Sequence of chain 1.E:
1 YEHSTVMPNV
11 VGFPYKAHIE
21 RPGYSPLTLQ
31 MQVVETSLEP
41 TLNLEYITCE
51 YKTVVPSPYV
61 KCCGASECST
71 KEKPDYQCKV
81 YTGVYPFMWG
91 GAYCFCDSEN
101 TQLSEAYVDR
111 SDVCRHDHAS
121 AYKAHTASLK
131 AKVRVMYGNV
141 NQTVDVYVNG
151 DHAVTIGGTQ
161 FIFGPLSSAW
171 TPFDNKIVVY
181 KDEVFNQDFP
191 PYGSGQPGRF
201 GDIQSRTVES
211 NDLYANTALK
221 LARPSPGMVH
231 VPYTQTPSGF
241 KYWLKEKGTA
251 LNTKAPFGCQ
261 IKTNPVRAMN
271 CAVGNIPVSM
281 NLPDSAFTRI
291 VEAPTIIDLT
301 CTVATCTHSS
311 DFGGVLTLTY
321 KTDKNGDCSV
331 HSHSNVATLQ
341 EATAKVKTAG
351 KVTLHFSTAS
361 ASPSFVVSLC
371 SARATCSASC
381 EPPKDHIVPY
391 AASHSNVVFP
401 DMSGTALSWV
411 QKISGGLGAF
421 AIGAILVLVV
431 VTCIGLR

Binding-site contacts:
Ligand atom C8 contacts residue ASP261 of chain 1.D at 3.6 Å.
Ligand atom C2 contacts residue ASN262 of chain 1.D at 2.4 Å.
Ligand atom O7 contacts residue ASP261 of chain 1.D at 3.9 Å.
Ligand atom N2 contacts residue HIS116 of chain 1.E at 3.6 Å (h-bond).
Ligand atom C3 contacts residue HIS116 of chain 1.E at 4.1 Å.
Ligand atom C8 contacts residue LEU260 of chain 1.D at 3.4 Å (hydrophobic).
Ligand atom C7 contacts residue ASP261 of chain 1.D at 4.2 Å.
Ligand atom O7 contacts residue HIS116 of chain 1.E at 4.3 Å.
Ligand atom O7 contacts residue ASN262 of chain 1.D at 3.5 Å (h-bond).
Ligand atom C4 contacts residue ASN262 of chain 1.D at 4.2 Å.
Ligand atom C8 contacts residue ASN262 of chain 1.D at 4.0 Å.
Ligand atom C7 contacts residue ASN262 of chain 1.D at 3.4 Å.
Ligand atom O3 contacts residue HIS116 of chain 1.E at 3.2 Å (h-bond).
Ligand atom C2 contacts residue HIS116 of chain 1.E at 4.4 Å.
Ligand atom O7 contacts residue LEU260 of chain 1.D at 4.3 Å.
Ligand atom C5 contacts residue ASN262 of chain 1.D at 3.7 Å.
Ligand atom N2 contacts residue ASN262 of chain 1.D at 2.9 Å (h-bond).
Ligand atom C3 contacts residue ASN262 of chain 1.D at 3.8 Å.
Ligand atom C7 contacts residue HIS116 of chain 1.E at 3.6 Å.
Ligand atom C1 contacts residue ASN262 of chain 1.D at 1.4 Å.
Ligand atom C7 contacts residue LEU260 of chain 1.D at 4.4 Å (hydrophobic).
Ligand atom O5 contacts residue ASN262 of chain 1.D at 2.4 Å (h-bond).
Ligand atom C8 contacts residue HIS116 of chain 1.E at 3.5 Å.

Sequence of chain 1.D:
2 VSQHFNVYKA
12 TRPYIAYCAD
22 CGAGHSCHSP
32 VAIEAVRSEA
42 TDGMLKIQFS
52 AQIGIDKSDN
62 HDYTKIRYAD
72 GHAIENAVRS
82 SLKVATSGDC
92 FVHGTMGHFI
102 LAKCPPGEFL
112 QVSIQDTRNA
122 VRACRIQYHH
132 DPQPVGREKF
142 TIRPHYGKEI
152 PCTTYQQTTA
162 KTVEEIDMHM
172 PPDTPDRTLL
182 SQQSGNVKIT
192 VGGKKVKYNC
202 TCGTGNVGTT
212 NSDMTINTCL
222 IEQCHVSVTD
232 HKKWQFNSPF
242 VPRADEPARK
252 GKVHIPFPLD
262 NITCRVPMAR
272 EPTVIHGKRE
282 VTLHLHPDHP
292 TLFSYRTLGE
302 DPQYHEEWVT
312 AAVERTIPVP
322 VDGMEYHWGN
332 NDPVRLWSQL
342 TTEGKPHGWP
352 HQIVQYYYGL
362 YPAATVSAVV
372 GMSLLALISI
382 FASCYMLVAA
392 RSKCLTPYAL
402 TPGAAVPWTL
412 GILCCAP

The small molecule below binds the protein below.
Small molecule (SMILES): CC(=O)N[C@@H]1[C@@H](O)[C@H](O)[C@@H](CO)O[C@H]1O